The small molecule below binds the protein below.
Small molecule (SMILES): COc1ccccc1C(=O)Oc1c(Br)cc(Br)cc1CNC(=O)c1ccccc1[N+](=O)[O-]

Binding-site contacts:
Ligand atom C06 contacts residue LEU36 of chain 1.G at 3.6 Å (hydrophobic).
Ligand atom C04 contacts residue ASP73 of chain 1.G at 3.5 Å.
Ligand atom O28 contacts residue TRP60 of chain 1.G at 3.1 Å (h-bond).
Ligand atom O27 contacts residue TYR56 of chain 1.G at 3.5 Å.
Ligand atom O01 contacts residue SER129 of chain 1.G at 3.1 Å (h-bond).
Ligand atom C19 contacts residue GLY126 of chain 1.G at 3.5 Å.
Ligand atom C32 contacts residue THR75 of chain 1.G at 3.7 Å.
Ligand atom O27 contacts residue TRP60 of chain 1.G at 3.2 Å (h-bond).
Ligand atom BR1 contacts residue TRP60 of chain 1.G at 3.6 Å.
Ligand atom C32 contacts residue TRP88 of chain 1.G at 3.5 Å (hydrophobic).
Ligand atom C18 contacts residue GLY126 of chain 1.G at 3.7 Å.
Ligand atom C06 contacts residue TYR64 of chain 1.G at 3.4 Å (hydrophobic).
Ligand atom C07 contacts residue LEU36 of chain 1.G at 3.4 Å (hydrophobic).
Ligand atom O23 contacts residue LEU36 of chain 1.G at 3.1 Å.
Ligand atom C22 contacts residue ALA50 of chain 1.G at 3.7 Å (hydrophobic).
Ligand atom C05 contacts residue TYR64 of chain 1.G at 3.6 Å (hydrophobic).
Ligand atom N26 contacts residue TYR56 of chain 1.G at 3.6 Å.
Ligand atom C22 contacts residue LEU40 of chain 1.G at 3.4 Å (hydrophobic).
Ligand atom O23 contacts residue GLY38 of chain 1.G at 3.6 Å.
Ligand atom C30 contacts residue TYR93 of chain 1.G at 3.3 Å (hydrophobic).
Ligand atom C31 contacts residue TRP88 of chain 1.G at 3.2 Å (hydrophobic).
Ligand atom C17 contacts residue ALA127 of chain 1.G at 3.7 Å (hydrophobic).
Ligand atom C02 contacts residue ASP73 of chain 1.G at 3.7 Å.
Ligand atom O13 contacts residue TYR64 of chain 1.G at 3.7 Å.
Ligand atom O28 contacts residue TYR56 of chain 1.G at 3.5 Å.
Ligand atom C22 contacts residue LEU39 of chain 1.G at 3.6 Å (hydrophobic).
Ligand atom N26 contacts residue TRP60 of chain 1.G at 3.5 Å (h-bond).
Ligand atom O27 contacts residue LEU110 of chain 1.G at 3.1 Å.
Ligand atom C10 contacts residue TYR64 of chain 1.G at 3.5 Å (hydrophobic).
Ligand atom C12 contacts residue TYR64 of chain 1.G at 3.5 Å (hydrophobic).
Ligand atom O01 contacts residue TYR56 of chain 1.G at 2.9 Å (h-bond).
Ligand atom C09 contacts residue TYR64 of chain 1.G at 3.4 Å (hydrophobic).
Ligand atom C07 contacts residue TYR64 of chain 1.G at 3.4 Å (hydrophobic).
Ligand atom C22 contacts residue GLY38 of chain 1.G at 3.7 Å.
Ligand atom BR1 contacts residue LEU36 of chain 1.G at 3.6 Å.
Ligand atom O21 contacts residue GLY38 of chain 1.G at 3.5 Å.
Ligand atom BR1 contacts residue TYR64 of chain 1.G at 3.5 Å.
Ligand atom C30 contacts residue TRP88 of chain 1.G at 3.5 Å (hydrophobic).
Ligand atom N03 contacts residue ASP73 of chain 1.G at 2.7 Å (salt-bridge).
Ligand atom C16 contacts residue ALA127 of chain 1.G at 3.5 Å (hydrophobic).

Sequence of chain 1.G:
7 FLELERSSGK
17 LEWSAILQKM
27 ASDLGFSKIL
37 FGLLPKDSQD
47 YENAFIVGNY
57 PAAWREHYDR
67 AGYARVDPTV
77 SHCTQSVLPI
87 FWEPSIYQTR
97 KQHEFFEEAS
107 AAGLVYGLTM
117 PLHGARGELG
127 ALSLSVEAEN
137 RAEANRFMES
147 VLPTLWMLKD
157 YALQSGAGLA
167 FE